Binding-site contacts:
Ligand atom C15 contacts residue THR81 of chain 1.B at 3.3 Å.
Ligand atom C18 contacts residue TYR37 of chain 1.B at 3.6 Å (hydrophobic).
Ligand atom C5 contacts residue PHE76 of chain 1.B at 4.0 Å (hydrophobic).
Ligand atom C11 contacts residue TRP114 of chain 2.B at 4.1 Å (hydrophobic).
Ligand atom O20 contacts residue TRP101 of chain 1.B at 3.0 Å (h-bond).
Ligand atom C3 contacts residue VAL41 of chain 1.B at 4.0 Å (hydrophobic).
Ligand atom C16 contacts residue TRP101 of chain 1.B at 3.6 Å (hydrophobic).
Ligand atom C11 contacts residue HIS20 of chain 1.B at 3.8 Å.
Ligand atom C15 contacts residue TRP74 of chain 1.B at 3.8 Å (hydrophobic).
Ligand atom C19 contacts residue TRP74 of chain 1.B at 4.2 Å (hydrophobic).
Ligand atom O20 contacts residue PHE83 of chain 1.B at 3.5 Å.
Ligand atom C13 contacts residue TRP114 of chain 2.B at 4.2 Å (hydrophobic).
Ligand atom O3 contacts residue VAL41 of chain 1.B at 3.4 Å.
Ligand atom C3 contacts residue PHE76 of chain 1.B at 4.2 Å (hydrophobic).
Ligand atom C17 contacts residue TRP101 of chain 1.B at 3.8 Å (hydrophobic).
Ligand atom C8 contacts residue TRP74 of chain 1.B at 3.8 Å (hydrophobic).
Ligand atom C18 contacts residue HIS20 of chain 1.B at 3.6 Å.
Ligand atom C1 contacts residue THR40 of chain 1.B at 4.1 Å.
Ligand atom C21 contacts residue TRP101 of chain 1.B at 3.6 Å (hydrophobic).
Ligand atom C21 contacts residue MET18 of chain 1.B at 3.3 Å (hydrophobic).
Ligand atom C19 contacts residue ALA39 of chain 1.B at 3.7 Å (hydrophobic).
Ligand atom C2 contacts residue VAL41 of chain 1.B at 4.0 Å (hydrophobic).
Ligand atom C20 contacts residue ASN122 of chain 1.B at 3.1 Å.
Ligand atom C21 contacts residue TYR121 of chain 1.B at 4.0 Å (hydrophobic).
Ligand atom C18 contacts residue TRP74 of chain 1.B at 4.2 Å (hydrophobic).
Ligand atom C6 contacts residue TRP74 of chain 1.B at 4.2 Å (hydrophobic).
Ligand atom C9 contacts residue TRP114 of chain 2.B at 3.6 Å (hydrophobic).
Ligand atom C16 contacts residue THR81 of chain 1.B at 4.0 Å.
Ligand atom C4 contacts residue PHE76 of chain 1.B at 3.7 Å (hydrophobic).
Ligand atom C14 contacts residue TRP114 of chain 2.B at 3.7 Å (hydrophobic).
Ligand atom C2 contacts residue THR40 of chain 1.B at 3.7 Å.
Ligand atom C12 contacts residue HIS20 of chain 1.B at 3.8 Å.
Ligand atom C21 contacts residue ASN122 of chain 1.B at 3.2 Å.
Ligand atom C12 contacts residue TRP114 of chain 2.B at 3.8 Å (hydrophobic).
Ligand atom C7 contacts residue TRP74 of chain 1.B at 3.9 Å (hydrophobic).
Ligand atom O20 contacts residue ASN122 of chain 1.B at 2.4 Å (h-bond).
Ligand atom C19 contacts residue PHE76 of chain 1.B at 3.9 Å (hydrophobic).
Ligand atom C20 contacts residue TRP101 of chain 1.B at 3.2 Å (hydrophobic).
Ligand atom C6 contacts residue PHE76 of chain 1.B at 4.2 Å (hydrophobic).
Ligand atom C17 contacts residue TRP114 of chain 2.B at 3.9 Å (hydrophobic).

Sequence of chain 1.B:
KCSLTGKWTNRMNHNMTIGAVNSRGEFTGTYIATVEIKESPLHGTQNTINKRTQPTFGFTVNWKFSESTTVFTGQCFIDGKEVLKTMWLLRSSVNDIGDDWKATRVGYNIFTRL

Sequence of chain 2.B:
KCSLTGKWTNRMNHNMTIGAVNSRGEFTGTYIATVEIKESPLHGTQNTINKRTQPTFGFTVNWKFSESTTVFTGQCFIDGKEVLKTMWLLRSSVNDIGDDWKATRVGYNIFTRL

The protein below binds the small molecule below.
Small molecule (SMILES): CC(=O)[C@H]1CC[C@H]2[C@@H]3CCC4=CC(=O)CC[C@]4(C)[C@H]3CC[C@]12C